Sequence of chain 1.C:
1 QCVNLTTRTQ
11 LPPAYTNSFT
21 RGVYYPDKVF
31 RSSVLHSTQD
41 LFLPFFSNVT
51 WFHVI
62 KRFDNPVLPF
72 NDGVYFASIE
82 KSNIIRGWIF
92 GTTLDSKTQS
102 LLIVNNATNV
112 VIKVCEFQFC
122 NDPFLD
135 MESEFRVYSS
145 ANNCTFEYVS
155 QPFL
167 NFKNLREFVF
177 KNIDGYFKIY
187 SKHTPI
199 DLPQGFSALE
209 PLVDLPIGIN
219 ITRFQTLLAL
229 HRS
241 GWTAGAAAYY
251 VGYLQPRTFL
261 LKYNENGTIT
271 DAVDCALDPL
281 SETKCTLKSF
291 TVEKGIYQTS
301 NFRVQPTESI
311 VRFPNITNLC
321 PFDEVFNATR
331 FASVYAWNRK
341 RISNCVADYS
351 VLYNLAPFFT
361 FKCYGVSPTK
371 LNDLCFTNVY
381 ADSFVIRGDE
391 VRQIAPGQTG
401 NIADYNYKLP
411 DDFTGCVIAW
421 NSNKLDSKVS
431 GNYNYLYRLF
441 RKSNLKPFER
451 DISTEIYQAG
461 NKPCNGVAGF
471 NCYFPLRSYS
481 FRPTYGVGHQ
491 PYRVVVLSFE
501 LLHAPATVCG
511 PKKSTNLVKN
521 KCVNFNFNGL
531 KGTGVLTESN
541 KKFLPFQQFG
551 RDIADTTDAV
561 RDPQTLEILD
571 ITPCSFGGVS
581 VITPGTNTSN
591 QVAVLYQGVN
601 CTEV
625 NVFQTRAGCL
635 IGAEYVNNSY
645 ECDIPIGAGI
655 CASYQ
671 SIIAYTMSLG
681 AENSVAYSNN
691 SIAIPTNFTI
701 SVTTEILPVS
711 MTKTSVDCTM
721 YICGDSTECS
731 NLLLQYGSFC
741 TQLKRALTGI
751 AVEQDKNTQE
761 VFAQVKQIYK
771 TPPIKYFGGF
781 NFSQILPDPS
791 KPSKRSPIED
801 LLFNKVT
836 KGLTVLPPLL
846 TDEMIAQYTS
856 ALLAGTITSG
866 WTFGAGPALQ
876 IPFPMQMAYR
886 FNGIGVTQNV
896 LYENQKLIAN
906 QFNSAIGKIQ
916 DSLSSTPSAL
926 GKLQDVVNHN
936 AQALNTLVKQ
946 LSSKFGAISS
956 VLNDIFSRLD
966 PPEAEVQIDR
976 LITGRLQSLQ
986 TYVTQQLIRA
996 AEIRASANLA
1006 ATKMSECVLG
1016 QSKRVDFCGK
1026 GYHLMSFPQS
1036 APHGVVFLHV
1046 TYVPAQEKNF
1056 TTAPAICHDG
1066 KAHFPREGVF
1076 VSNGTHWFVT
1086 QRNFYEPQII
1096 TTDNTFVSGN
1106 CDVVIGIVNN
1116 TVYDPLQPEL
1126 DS

The small molecule below binds the protein below.
Small molecule (SMILES): CC(=O)N[C@@H]1[C@@H](O)[C@H](O)[C@@H](CO)O[C@H]1O

Binding-site contacts:
Ligand atom O7 contacts residue ASN600 of chain 1.C at 4.4 Å.
Ligand atom N2 contacts residue ASN600 of chain 1.C at 2.9 Å (h-bond).
Ligand atom C5 contacts residue ASN600 of chain 1.C at 3.7 Å.
Ligand atom C8 contacts residue GLN628 of chain 1.C at 3.9 Å.
Ligand atom O5 contacts residue ASN600 of chain 1.C at 2.5 Å (h-bond).
Ligand atom C7 contacts residue GLN628 of chain 1.C at 4.2 Å.
Ligand atom C1 contacts residue ASN600 of chain 1.C at 1.5 Å.
Ligand atom C7 contacts residue ASN600 of chain 1.C at 3.9 Å.
Ligand atom O7 contacts residue GLN628 of chain 1.C at 4.4 Å.
Ligand atom C3 contacts residue ASN600 of chain 1.C at 3.8 Å.
Ligand atom O5 contacts residue GLU603 of chain 1.C at 4.5 Å.
Ligand atom C6 contacts residue GLU603 of chain 1.C at 3.3 Å.
Ligand atom O5 contacts residue THR602 of chain 1.C at 3.7 Å.
Ligand atom O6 contacts residue GLU603 of chain 1.C at 2.8 Å (salt-bridge).
Ligand atom C2 contacts residue ASN600 of chain 1.C at 2.5 Å.
Ligand atom C4 contacts residue ASN600 of chain 1.C at 4.3 Å.
Ligand atom C6 contacts residue THR602 of chain 1.C at 4.2 Å.